The protein below binds the small molecule below.
Small molecule (SMILES): C[C@]12CCc3c(ccc4cc(O)ccc34)[C@@H]1CCC2=O

Binding-site contacts:
Ligand atom C26 contacts residue PHE86 of chain 1.A at 3.9 Å (hydrophobic).
Ligand atom O1 contacts residue MET112 of chain 1.A at 4.3 Å.
Ligand atom C18 contacts residue SER58 of chain 1.A at 3.6 Å.
Ligand atom C6 contacts residue TYR14 of chain 1.A at 3.1 Å (hydrophobic).
Ligand atom C25 contacts residue VAL95 of chain 1.A at 4.2 Å (hydrophobic).
Ligand atom C6 contacts residue TYR55 of chain 1.A at 4.0 Å (hydrophobic).
Ligand atom C11 contacts residue PHE116 of chain 1.A at 3.8 Å (hydrophobic).
Ligand atom O1 contacts residue TYR14 of chain 1.A at 2.4 Å (h-bond).
Ligand atom C12 contacts residue VAL84 of chain 1.A at 4.3 Å (hydrophobic).
Ligand atom C5 contacts residue TYR14 of chain 1.A at 4.4 Å (hydrophobic).
Ligand atom C10 contacts residue PRO97 of chain 1.A at 4.0 Å (hydrophobic).
Ligand atom C16 contacts residue VAL84 of chain 1.A at 4.3 Å (hydrophobic).
Ligand atom C11 contacts residue VAL95 of chain 1.A at 4.1 Å (hydrophobic).
Ligand atom C19 contacts residue LEU63 of chain 1.A at 3.6 Å (hydrophobic).
Ligand atom C13 contacts residue VAL84 of chain 1.A at 4.1 Å (hydrophobic).
Ligand atom C16 contacts residue VAL95 of chain 1.A at 4.4 Å (hydrophobic).
Ligand atom C4 contacts residue VAL84 of chain 1.A at 4.2 Å (hydrophobic).
Ligand atom O1 contacts residue TYR55 of chain 1.A at 4.4 Å.
Ligand atom O1 contacts residue PHE82 of chain 1.A at 3.9 Å.
Ligand atom C19 contacts residue SER58 of chain 1.A at 3.8 Å.
Ligand atom C18 contacts residue LEU63 of chain 1.A at 3.7 Å (hydrophobic).
Ligand atom O1 contacts residue ASP99 of chain 1.A at 2.4 Å (salt-bridge).
Ligand atom C19 contacts residue VAL84 of chain 1.A at 4.0 Å (hydrophobic).
Ligand atom C10 contacts residue PHE116 of chain 1.A at 3.9 Å (hydrophobic).
Ligand atom C3 contacts residue VAL84 of chain 1.A at 4.3 Å (hydrophobic).
Ligand atom C27 contacts residue SER58 of chain 1.A at 4.2 Å.
Ligand atom C2 contacts residue ALA114 of chain 1.A at 3.9 Å (hydrophobic).
Ligand atom C3 contacts residue PHE82 of chain 1.A at 4.4 Å (hydrophobic).
Ligand atom C24 contacts residue VAL95 of chain 1.A at 4.1 Å (hydrophobic).
Ligand atom C1 contacts residue TYR14 of chain 1.A at 3.2 Å (hydrophobic).
Ligand atom C2 contacts residue PHE82 of chain 1.A at 3.6 Å (hydrophobic).
Ligand atom C2 contacts residue ASP99 of chain 1.A at 3.7 Å.
Ligand atom C25 contacts residue PHE86 of chain 1.A at 3.6 Å (hydrophobic).
Ligand atom C1 contacts residue ASP99 of chain 1.A at 3.5 Å.
Ligand atom C1 contacts residue PHE82 of chain 1.A at 4.0 Å (hydrophobic).
Ligand atom O26 contacts residue PHE86 of chain 1.A at 3.8 Å.
Ligand atom C18 contacts residue VAL84 of chain 1.A at 4.2 Å (hydrophobic).

Sequence of chain 1.A:
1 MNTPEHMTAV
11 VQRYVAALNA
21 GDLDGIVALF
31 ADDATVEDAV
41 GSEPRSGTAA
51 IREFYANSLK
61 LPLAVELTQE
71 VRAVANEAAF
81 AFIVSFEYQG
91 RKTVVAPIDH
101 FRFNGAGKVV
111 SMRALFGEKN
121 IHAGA